Sequence of chain 1.I:
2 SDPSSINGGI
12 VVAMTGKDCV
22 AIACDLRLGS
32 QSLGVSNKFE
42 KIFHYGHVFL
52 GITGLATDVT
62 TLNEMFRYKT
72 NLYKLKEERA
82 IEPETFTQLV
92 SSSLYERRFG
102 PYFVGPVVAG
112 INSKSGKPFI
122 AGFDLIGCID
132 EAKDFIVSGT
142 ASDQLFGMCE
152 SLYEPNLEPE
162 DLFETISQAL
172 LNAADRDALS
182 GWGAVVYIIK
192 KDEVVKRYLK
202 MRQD

Binding-site contacts:
Ligand atom C36 contacts residue GVZ1 of chain 1.EA at 0.2 Å.
Ligand atom C40 contacts residue GVZ1 of chain 1.EA at 0.1 Å.
Ligand atom C51 contacts residue GVZ1 of chain 1.EA at 0.1 Å.
Ligand atom O45 contacts residue GVZ1 of chain 1.EA at 0.2 Å (h-bond).
Ligand atom C32 contacts residue GVZ1 of chain 1.EA at 0.2 Å.
Ligand atom N25 contacts residue GVZ1 of chain 1.EA at 0.1 Å (h-bond).
Ligand atom C43 contacts residue GVZ1 of chain 1.EA at 0.1 Å.
Ligand atom C42 contacts residue GVZ1 of chain 1.EA at 0.1 Å.
Ligand atom C1 contacts residue GVZ1 of chain 1.EA at 0.1 Å.
Ligand atom C29 contacts residue GVZ1 of chain 1.EA at 0.1 Å.
Ligand atom N31 contacts residue GVZ1 of chain 1.EA at 0.1 Å (h-bond).
Ligand atom O39 contacts residue GVZ1 of chain 1.EA at 0.2 Å (h-bond).
Ligand atom C26 contacts residue GVZ1 of chain 1.EA at 0.2 Å.
Ligand atom C38 contacts residue GVZ1 of chain 1.EA at 0.2 Å.
Ligand atom C7 contacts residue GVZ1 of chain 1.EA at 0.1 Å.
Ligand atom O49 contacts residue GVZ1 of chain 1.EA at 0.2 Å (h-bond).
Ligand atom C2 contacts residue GVZ1 of chain 1.EA at 0.1 Å.
Ligand atom C48 contacts residue GVZ1 of chain 1.EA at 0.2 Å.
Ligand atom O37 contacts residue GVZ1 of chain 1.EA at 0.1 Å (h-bond).
Ligand atom C24 contacts residue GVZ1 of chain 1.EA at 0.1 Å.
Ligand atom C53 contacts residue GVZ1 of chain 1.EA at 0.1 Å.
Ligand atom C52 contacts residue GVZ1 of chain 1.EA at 0.1 Å.
Ligand atom C23 contacts residue GVZ1 of chain 1.EA at 0.1 Å.
Ligand atom C41 contacts residue GVZ1 of chain 1.EA at 0.1 Å.
Ligand atom C33 contacts residue GVZ1 of chain 1.EA at 0.2 Å.
Ligand atom C47 contacts residue GVZ1 of chain 1.EA at 0.2 Å.
Ligand atom C8 contacts residue GVZ1 of chain 1.EA at 0.1 Å.
Ligand atom O34 contacts residue GVZ1 of chain 1.EA at 0.2 Å (h-bond).
Ligand atom C6 contacts residue GVZ1 of chain 1.EA at 0.2 Å.
Ligand atom C4 contacts residue GVZ1 of chain 1.EA at 0.1 Å.
Ligand atom C44 contacts residue GVZ1 of chain 1.EA at 0.2 Å.
Ligand atom C35 contacts residue GVZ1 of chain 1.EA at 0.1 Å.
Ligand atom C30 contacts residue GVZ1 of chain 1.EA at 0.1 Å.
Ligand atom N28 contacts residue GVZ1 of chain 1.EA at 0.2 Å (h-bond).
Ligand atom O21 contacts residue GVZ1 of chain 1.EA at 0.2 Å (h-bond).
Ligand atom C3 contacts residue GVZ1 of chain 1.EA at 0.1 Å.
Ligand atom C5 contacts residue GVZ1 of chain 1.EA at 0.1 Å.
Ligand atom N22 contacts residue GVZ1 of chain 1.EA at 0.1 Å (h-bond).
Ligand atom C27 contacts residue GVZ1 of chain 1.EA at 0.2 Å.
Ligand atom C50 contacts residue GVZ1 of chain 1.EA at 0.2 Å.

A small-molecule ligand and the protein it binds are described below.
Small molecule (SMILES): COc1ccc(C[C@H](NC(=O)[C@H](C)NC(=O)CN2CCOCC2)C(=O)N[C@@H](C[C@@H]2CCC[C@@H]3CCCC[C@H]32)[C@@H](O)[C@H](C)CO)cc1

Sequence of chain 1.H:
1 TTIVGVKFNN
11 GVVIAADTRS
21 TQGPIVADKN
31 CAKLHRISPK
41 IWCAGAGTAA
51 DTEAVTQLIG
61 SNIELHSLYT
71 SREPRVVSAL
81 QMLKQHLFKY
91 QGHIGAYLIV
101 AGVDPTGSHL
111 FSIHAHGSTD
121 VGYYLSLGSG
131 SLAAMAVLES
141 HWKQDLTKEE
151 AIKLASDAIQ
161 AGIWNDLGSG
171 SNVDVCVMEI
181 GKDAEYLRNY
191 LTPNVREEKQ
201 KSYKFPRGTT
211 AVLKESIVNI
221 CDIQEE